Binding-site contacts:
Ligand atom O contacts residue GLU159 of chain 1.C at 3.2 Å (salt-bridge).
Ligand atom O contacts residue GLU159 of chain 1.D at 4.2 Å.
Ligand atom ND1 contacts residue ASN98 of chain 1.D at 2.4 Å (h-bond).
Ligand atom ND1 contacts residue MET156 of chain 1.D at 4.3 Å.
Ligand atom C contacts residue LEU67 of chain 1.D at 4.3 Å (hydrophobic).
Ligand atom CA contacts residue GLU159 of chain 1.D at 3.9 Å.
Ligand atom CB contacts residue TYR102 of chain 1.D at 3.3 Å (hydrophobic).
Ligand atom ND1 contacts residue GLU152 of chain 1.D at 4.4 Å.
Ligand atom ND1 contacts residue TYR102 of chain 1.D at 3.1 Å.
Ligand atom CE1 contacts residue ASN98 of chain 1.D at 3.4 Å.
Ligand atom N contacts residue GLU159 of chain 1.D at 2.4 Å (salt-bridge).
Ligand atom CD2 contacts residue GLU152 of chain 1.D at 4.4 Å.
Ligand atom CG contacts residue TYR102 of chain 1.D at 3.4 Å (hydrophobic).
Ligand atom CG contacts residue ASN98 of chain 1.D at 3.1 Å.
Ligand atom NE2 contacts residue TYR102 of chain 1.D at 4.0 Å.
Ligand atom CD2 contacts residue VAL155 of chain 1.D at 4.4 Å (hydrophobic).
Ligand atom CD2 contacts residue TYR102 of chain 1.D at 3.9 Å (hydrophobic).
Ligand atom C contacts residue LYS158 of chain 1.C at 4.0 Å.
Ligand atom CA contacts residue GLU159 of chain 1.C at 4.2 Å.
Ligand atom CB contacts residue ASN98 of chain 1.D at 3.2 Å.
Ligand atom C contacts residue TYR102 of chain 1.D at 4.0 Å (hydrophobic).
Ligand atom C contacts residue GLU159 of chain 1.C at 3.8 Å.
Ligand atom NE2 contacts residue GLU152 of chain 1.D at 3.0 Å (salt-bridge).
Ligand atom NE2 contacts residue MET156 of chain 1.D at 4.2 Å.
Ligand atom NE2 contacts residue ASN98 of chain 1.D at 4.4 Å.
Ligand atom CA contacts residue TYR102 of chain 1.D at 3.6 Å (hydrophobic).
Ligand atom N contacts residue GLU159 of chain 1.C at 3.6 Å (salt-bridge).
Ligand atom CD2 contacts residue ASN98 of chain 1.D at 4.3 Å.
Ligand atom NE2 contacts residue VAL155 of chain 1.D at 4.3 Å.
Ligand atom CE1 contacts residue GLU152 of chain 1.D at 3.1 Å.
Ligand atom O contacts residue LEU67 of chain 1.D at 3.8 Å.
Ligand atom CE1 contacts residue TYR102 of chain 1.D at 3.4 Å (hydrophobic).
Ligand atom CE1 contacts residue MET156 of chain 1.D at 3.7 Å (hydrophobic).

This protein binds this small molecule.
Small molecule (SMILES): N[C@@H](Cc1c[nH]c[nH+]1)C(=O)O

Sequence of chain 1.D:
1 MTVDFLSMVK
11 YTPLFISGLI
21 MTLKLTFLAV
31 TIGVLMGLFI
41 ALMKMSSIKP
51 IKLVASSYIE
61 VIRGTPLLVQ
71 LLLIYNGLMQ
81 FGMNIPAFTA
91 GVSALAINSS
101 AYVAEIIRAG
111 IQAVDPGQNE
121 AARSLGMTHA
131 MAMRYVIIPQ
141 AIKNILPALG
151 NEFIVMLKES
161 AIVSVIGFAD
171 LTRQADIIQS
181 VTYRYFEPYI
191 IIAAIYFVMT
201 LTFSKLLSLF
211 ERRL

Sequence of chain 1.C:
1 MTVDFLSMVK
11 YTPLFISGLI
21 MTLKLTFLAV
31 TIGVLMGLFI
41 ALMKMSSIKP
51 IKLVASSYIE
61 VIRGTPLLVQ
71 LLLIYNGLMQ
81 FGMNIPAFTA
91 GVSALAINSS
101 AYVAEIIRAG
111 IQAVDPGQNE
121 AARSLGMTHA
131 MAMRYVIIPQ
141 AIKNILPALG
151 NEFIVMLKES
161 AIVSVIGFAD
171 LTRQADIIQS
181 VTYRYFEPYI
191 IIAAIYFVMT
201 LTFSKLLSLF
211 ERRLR